This small molecule binds to this protein.
Small molecule (SMILES): C[C@H](C[C@@H](C[C@H](C[C@@H](C[C@@H](CCN1CCCC1=O)N1CCCC1=O)N1CCCC1=O)N1CCCC1=O)N1CCCC1=O)N1CCCC1=O

Binding-site contacts:
Ligand atom C23 contacts residue GLY82 of chain 2.A at 4.2 Å.
Ligand atom O03 contacts residue MET32 of chain 2.A at 3.2 Å (h-bond).
Ligand atom C25 contacts residue ILE79 of chain 2.A at 3.8 Å (hydrophobic).
Ligand atom O04 contacts residue PHE66 of chain 2.A at 3.7 Å.
Ligand atom C01 contacts residue PHE66 of chain 2.A at 4.2 Å (hydrophobic).
Ligand atom C32 contacts residue MET67 of chain 2.A at 4.4 Å (hydrophobic).
Ligand atom C30 contacts residue PHE66 of chain 2.A at 3.7 Å (hydrophobic).
Ligand atom C32 contacts residue PHE66 of chain 2.A at 4.0 Å (hydrophobic).
Ligand atom C31 contacts residue PHE66 of chain 2.A at 3.6 Å (hydrophobic).
Ligand atom O02 contacts residue LEU36 of chain 2.A at 3.6 Å.
Ligand atom O04 contacts residue MET32 of chain 2.A at 3.0 Å.
Ligand atom N03 contacts residue PHE66 of chain 2.A at 4.3 Å.
Ligand atom N05 contacts residue PHE66 of chain 2.A at 3.8 Å.
Ligand atom O02 contacts residue GLY82 of chain 2.A at 3.6 Å.
Ligand atom C33 contacts residue PHE66 of chain 2.A at 3.5 Å (hydrophobic).
Ligand atom N03 contacts residue ILE79 of chain 2.A at 4.3 Å.
Ligand atom C22 contacts residue ILE79 of chain 2.A at 3.9 Å (hydrophobic).
Ligand atom C11 contacts residue MET32 of chain 2.A at 3.8 Å (hydrophobic).
Ligand atom C25 contacts residue ARG83 of chain 2.A at 3.8 Å.
Ligand atom C02 contacts residue ILE79 of chain 2.A at 3.8 Å (hydrophobic).
Ligand atom C01 contacts residue MET32 of chain 2.A at 4.0 Å (hydrophobic).
Ligand atom C33 contacts residue ASP70 of chain 2.A at 4.4 Å.
Ligand atom C24 contacts residue ARG83 of chain 2.A at 4.2 Å.
Ligand atom C24 contacts residue GLU81 of chain 2.A at 4.3 Å.
Ligand atom C30 contacts residue MET32 of chain 2.A at 4.1 Å (hydrophobic).
Ligand atom C33 contacts residue MET67 of chain 2.A at 4.4 Å (hydrophobic).
Ligand atom C04 contacts residue MET32 of chain 2.A at 3.6 Å (hydrophobic).
Ligand atom O06 contacts residue MET32 of chain 2.A at 3.9 Å.
Ligand atom C23 contacts residue PHE66 of chain 2.A at 4.1 Å (hydrophobic).
Ligand atom C29 contacts residue MET32 of chain 2.A at 4.4 Å (hydrophobic).
Ligand atom C24 contacts residue GLY82 of chain 2.A at 4.1 Å.
Ligand atom O02 contacts residue PHE66 of chain 2.A at 3.5 Å.

Sequence of chain 2.A:
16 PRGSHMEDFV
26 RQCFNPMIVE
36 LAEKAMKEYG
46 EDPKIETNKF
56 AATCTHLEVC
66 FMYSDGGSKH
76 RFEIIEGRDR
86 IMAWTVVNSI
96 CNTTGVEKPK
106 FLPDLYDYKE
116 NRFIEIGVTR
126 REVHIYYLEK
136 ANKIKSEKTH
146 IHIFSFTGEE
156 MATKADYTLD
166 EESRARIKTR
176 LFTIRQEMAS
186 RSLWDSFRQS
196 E